Binding-site contacts:
Ligand atom CG1 contacts residue TRP103 of chain 1.A at 3.7 Å (hydrophobic).
Ligand atom N contacts residue THR96 of chain 1.A at 2.9 Å (h-bond).
Ligand atom CG contacts residue GLU141 of chain 1.B at 3.4 Å.
Ligand atom OD2 contacts residue HIS142 of chain 1.B at 3.0 Å (h-bond).
Ligand atom C contacts residue GLN139 of chain 1.B at 3.7 Å.
Ligand atom CB contacts residue GLU141 of chain 1.B at 3.6 Å.
Ligand atom OD2 contacts residue THR145 of chain 1.B at 2.8 Å (h-bond).
Ligand atom CG contacts residue GLN66 of chain 1.A at 3.2 Å.
Ligand atom OD1 contacts residue GLU141 of chain 1.B at 2.7 Å (salt-bridge).
Ligand atom C contacts residue THR96 of chain 1.A at 3.5 Å.
Ligand atom OD1 contacts residue GLN66 of chain 1.A at 3.0 Å (h-bond).
Ligand atom CB contacts residue THR145 of chain 1.B at 3.3 Å.
Ligand atom CG contacts residue GLU141 of chain 1.B at 3.4 Å.
Ligand atom NZ contacts residue ASP138 of chain 1.B at 2.8 Å (salt-bridge).
Ligand atom CB contacts residue GLN66 of chain 1.A at 3.8 Å.
Ligand atom CG contacts residue ALA99 of chain 1.A at 3.6 Å (hydrophobic).
Ligand atom CB contacts residue THR96 of chain 1.A at 3.5 Å.
Ligand atom CB contacts residue GLN139 of chain 1.B at 3.7 Å.
Ligand atom CG contacts residue THR96 of chain 1.A at 3.8 Å.
Ligand atom CG contacts residue THR145 of chain 1.B at 3.4 Å.
Ligand atom CA contacts residue GLN139 of chain 1.B at 3.6 Å.
Ligand atom CD contacts residue ASP138 of chain 1.B at 3.6 Å.
Ligand atom ND2 contacts residue GLU141 of chain 1.B at 2.7 Å (salt-bridge).
Ligand atom O contacts residue THR96 of chain 1.A at 3.7 Å.
Ligand atom O contacts residue GLN66 of chain 1.A at 3.5 Å.
Ligand atom CG contacts residue THR95 of chain 1.A at 3.8 Å.
Ligand atom ND2 contacts residue GLN66 of chain 1.A at 3.7 Å.
Ligand atom CG2 contacts residue ALA100 of chain 1.A at 3.8 Å (hydrophobic).
Ligand atom CB contacts residue MET149 of chain 1.B at 3.6 Å (hydrophobic).
Ligand atom N contacts residue THR96 of chain 1.A at 3.6 Å.
Ligand atom CG1 contacts residue GLN139 of chain 1.B at 3.6 Å.
Ligand atom OD2 contacts residue GLU141 of chain 1.B at 3.3 Å (salt-bridge).
Ligand atom CG contacts residue GLU141 of chain 1.B at 3.6 Å.
Ligand atom CA contacts residue THR96 of chain 1.A at 3.8 Å.
Ligand atom CG1 contacts residue MET149 of chain 1.B at 3.7 Å (hydrophobic).
Ligand atom O contacts residue THR96 of chain 1.A at 3.3 Å.
Ligand atom OD1 contacts residue ALA140 of chain 1.B at 3.6 Å.
Ligand atom CB contacts residue GLU141 of chain 1.B at 3.3 Å.
Ligand atom CB contacts residue GLN139 of chain 1.B at 3.7 Å.
Ligand atom N contacts residue GLN139 of chain 1.B at 2.9 Å (h-bond).

Sequence of chain 1.A:
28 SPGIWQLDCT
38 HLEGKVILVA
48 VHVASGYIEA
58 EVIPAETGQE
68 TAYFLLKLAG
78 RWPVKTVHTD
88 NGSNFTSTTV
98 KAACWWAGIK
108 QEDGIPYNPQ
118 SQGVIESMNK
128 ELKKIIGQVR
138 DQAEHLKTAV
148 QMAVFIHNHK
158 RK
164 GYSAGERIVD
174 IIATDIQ

A small-molecule ligand and the protein it binds are described below.
Small molecule (SMILES): CC[C@H](C)[C@@H]1NC(=O)[C@H](CCCCN)NC(=O)[C@H](CC(C)C)NC(=O)[C@H](C)NC(=O)[C@H](CC(=O)O)NC(=O)[C@H](CCSC)NC(=O)[C@H](CC(N)=O)NC(=O)[C@H](CC(=O)O)NC1=O

Sequence of chain 1.B:
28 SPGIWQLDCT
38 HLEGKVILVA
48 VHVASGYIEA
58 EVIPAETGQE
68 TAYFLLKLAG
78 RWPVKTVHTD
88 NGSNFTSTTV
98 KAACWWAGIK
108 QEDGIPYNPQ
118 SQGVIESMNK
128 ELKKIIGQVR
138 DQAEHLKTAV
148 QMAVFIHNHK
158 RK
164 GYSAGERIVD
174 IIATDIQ